Sequence of chain 1.B:
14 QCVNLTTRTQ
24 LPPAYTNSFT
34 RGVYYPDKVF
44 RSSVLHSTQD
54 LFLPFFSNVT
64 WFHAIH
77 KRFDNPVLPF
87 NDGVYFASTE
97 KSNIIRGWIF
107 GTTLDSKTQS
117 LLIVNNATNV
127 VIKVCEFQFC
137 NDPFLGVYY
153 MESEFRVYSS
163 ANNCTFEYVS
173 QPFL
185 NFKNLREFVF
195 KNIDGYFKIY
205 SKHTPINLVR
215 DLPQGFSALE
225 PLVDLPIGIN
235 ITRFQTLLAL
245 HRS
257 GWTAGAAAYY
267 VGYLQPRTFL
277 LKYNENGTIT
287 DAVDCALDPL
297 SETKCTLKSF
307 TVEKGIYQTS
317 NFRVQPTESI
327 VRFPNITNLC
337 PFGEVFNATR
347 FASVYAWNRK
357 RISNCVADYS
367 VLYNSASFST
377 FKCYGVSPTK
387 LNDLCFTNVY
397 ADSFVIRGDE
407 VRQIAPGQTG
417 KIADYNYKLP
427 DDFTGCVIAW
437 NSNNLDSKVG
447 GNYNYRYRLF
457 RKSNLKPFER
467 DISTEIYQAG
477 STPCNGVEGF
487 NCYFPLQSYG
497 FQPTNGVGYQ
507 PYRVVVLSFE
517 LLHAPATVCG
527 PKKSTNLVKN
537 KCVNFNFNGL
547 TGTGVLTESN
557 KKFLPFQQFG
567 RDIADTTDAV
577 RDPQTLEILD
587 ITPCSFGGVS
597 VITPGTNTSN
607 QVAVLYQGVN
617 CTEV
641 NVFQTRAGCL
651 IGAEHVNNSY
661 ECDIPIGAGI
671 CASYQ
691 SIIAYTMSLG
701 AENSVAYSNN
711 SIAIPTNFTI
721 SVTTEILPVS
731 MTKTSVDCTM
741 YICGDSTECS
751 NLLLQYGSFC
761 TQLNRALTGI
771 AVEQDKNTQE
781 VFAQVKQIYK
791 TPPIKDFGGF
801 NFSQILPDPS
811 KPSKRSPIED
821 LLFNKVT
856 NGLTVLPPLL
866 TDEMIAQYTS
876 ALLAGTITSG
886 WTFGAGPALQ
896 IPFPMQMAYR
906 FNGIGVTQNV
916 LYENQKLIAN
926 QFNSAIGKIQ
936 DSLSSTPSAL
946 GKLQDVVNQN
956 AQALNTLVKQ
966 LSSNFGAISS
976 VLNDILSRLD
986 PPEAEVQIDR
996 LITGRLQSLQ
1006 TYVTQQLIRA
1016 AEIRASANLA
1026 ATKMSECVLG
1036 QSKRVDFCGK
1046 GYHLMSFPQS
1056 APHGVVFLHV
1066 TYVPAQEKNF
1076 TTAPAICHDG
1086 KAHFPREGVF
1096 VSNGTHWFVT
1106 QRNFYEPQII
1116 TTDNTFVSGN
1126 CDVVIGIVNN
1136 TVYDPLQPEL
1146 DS

A small-molecule ligand and the protein it binds are described below.
Small molecule (SMILES): CC(=O)N[C@@H]1[C@@H](O)[C@H](O)[C@@H](CO)O[C@H]1O

Binding-site contacts:
Ligand atom C4 contacts residue GLN580 of chain 1.B at 3.4 Å.
Ligand atom O6 contacts residue PRO579 of chain 1.B at 3.2 Å (h-bond).
Ligand atom C2 contacts residue GLN580 of chain 1.B at 4.2 Å.
Ligand atom C1 contacts residue GLN580 of chain 1.B at 4.5 Å.
Ligand atom C5 contacts residue GLN580 of chain 1.B at 3.8 Å.
Ligand atom O5 contacts residue GLN580 of chain 1.B at 3.7 Å.
Ligand atom N2 contacts residue ASN331 of chain 1.B at 2.9 Å (h-bond).
Ligand atom C4 contacts residue ASN331 of chain 1.B at 4.2 Å.
Ligand atom O7 contacts residue ASN331 of chain 1.B at 3.5 Å (h-bond).
Ligand atom C5 contacts residue ASN331 of chain 1.B at 3.7 Å.
Ligand atom C3 contacts residue ASN331 of chain 1.B at 3.8 Å.
Ligand atom O5 contacts residue ASN331 of chain 1.B at 2.4 Å (h-bond).
Ligand atom C2 contacts residue ASN331 of chain 1.B at 2.5 Å.
Ligand atom O6 contacts residue GLN580 of chain 1.B at 4.1 Å.
Ligand atom O5 contacts residue PRO579 of chain 1.B at 4.5 Å.
Ligand atom O4 contacts residue GLN580 of chain 1.B at 4.2 Å.
Ligand atom O6 contacts residue ASN331 of chain 1.B at 3.9 Å.
Ligand atom C6 contacts residue GLN580 of chain 1.B at 3.7 Å.
Ligand atom C3 contacts residue GLN580 of chain 1.B at 4.2 Å.
Ligand atom C6 contacts residue PRO579 of chain 1.B at 3.9 Å (hydrophobic).
Ligand atom C7 contacts residue ASN331 of chain 1.B at 3.4 Å.
Ligand atom C1 contacts residue ASN331 of chain 1.B at 1.4 Å.